Binding-site contacts:
Ligand atom CAZ contacts residue TYR220 of chain 1.B at 3.4 Å (hydrophobic).
Ligand atom FAH contacts residue GLU13 of chain 1.B at 3.3 Å.
Ligand atom FAH contacts residue MET196 of chain 1.B at 3.5 Å.
Ligand atom FAG contacts residue THR195 of chain 1.B at 3.7 Å.
Ligand atom FAF contacts residue PRO89 of chain 1.B at 3.5 Å.
Ligand atom NAP contacts residue THR91 of chain 1.B at 3.4 Å (h-bond).
Ligand atom CAK contacts residue THR174 of chain 1.B at 3.4 Å.
Ligand atom FAF contacts residue TYR220 of chain 1.B at 3.3 Å.
Ligand atom CAJ contacts residue TYR61 of chain 1.B at 3.5 Å (hydrophobic).
Ligand atom CAJ contacts residue PRO89 of chain 1.B at 3.4 Å (hydrophobic).
Ligand atom OAA contacts residue TYR61 of chain 1.B at 3.6 Å.
Ligand atom OAD contacts residue GLY141 of chain 1.B at 3.5 Å.
Ligand atom OAC contacts residue SER142 of chain 1.B at 3.6 Å (h-bond).
Ligand atom CAN contacts residue GLU13 of chain 1.B at 3.5 Å.
Ligand atom CAV contacts residue TYR61 of chain 1.B at 3.5 Å (hydrophobic).
Ligand atom NAP contacts residue TYR61 of chain 1.B at 3.5 Å.
Ligand atom CAU contacts residue TYR61 of chain 1.B at 3.5 Å (hydrophobic).
Ligand atom OAA contacts residue LEU90 of chain 1.B at 3.6 Å.
Ligand atom CAS contacts residue TYR220 of chain 1.B at 3.7 Å (hydrophobic).
Ligand atom CAJ contacts residue TYR220 of chain 1.B at 3.5 Å (hydrophobic).
Ligand atom CAS contacts residue TYR61 of chain 1.B at 3.7 Å (hydrophobic).
Ligand atom FAF contacts residue TYR16 of chain 1.B at 3.3 Å.
Ligand atom OAA contacts residue ARG96 of chain 1.B at 2.8 Å (salt-bridge).
Ligand atom OAA contacts residue THR91 of chain 1.B at 2.8 Å (h-bond).
Ligand atom OAC contacts residue GLU193 of chain 1.B at 3.4 Å (salt-bridge).
Ligand atom CAT contacts residue THR91 of chain 1.B at 3.2 Å.
Ligand atom CAV contacts residue PRO89 of chain 1.B at 3.6 Å (hydrophobic).
Ligand atom OAB contacts residue ARG96 of chain 1.B at 2.7 Å (salt-bridge).
Ligand atom PBA contacts residue SER142 of chain 1.B at 3.4 Å.
Ligand atom CAT contacts residue TYR61 of chain 1.B at 3.4 Å (hydrophobic).
Ligand atom OAE contacts residue SER142 of chain 1.B at 2.7 Å (h-bond).
Ligand atom CAW contacts residue TYR61 of chain 1.B at 3.5 Å (hydrophobic).
Ligand atom OAB contacts residue TYR61 of chain 1.B at 3.5 Å.
Ligand atom FAG contacts residue TYR220 of chain 1.B at 2.9 Å.
Ligand atom OAQ contacts residue THR174 of chain 1.B at 2.6 Å (h-bond).
Ligand atom CAM contacts residue GLU193 of chain 1.B at 3.4 Å.
Ligand atom NAY contacts residue TYR61 of chain 1.B at 3.5 Å.
Ligand atom OAD contacts residue SER142 of chain 1.B at 2.9 Å (h-bond).
Ligand atom CAL contacts residue THR174 of chain 1.B at 3.6 Å.
Ligand atom NAP contacts residue PRO89 of chain 1.B at 2.8 Å (h-bond).

Sequence of chain 1.B:
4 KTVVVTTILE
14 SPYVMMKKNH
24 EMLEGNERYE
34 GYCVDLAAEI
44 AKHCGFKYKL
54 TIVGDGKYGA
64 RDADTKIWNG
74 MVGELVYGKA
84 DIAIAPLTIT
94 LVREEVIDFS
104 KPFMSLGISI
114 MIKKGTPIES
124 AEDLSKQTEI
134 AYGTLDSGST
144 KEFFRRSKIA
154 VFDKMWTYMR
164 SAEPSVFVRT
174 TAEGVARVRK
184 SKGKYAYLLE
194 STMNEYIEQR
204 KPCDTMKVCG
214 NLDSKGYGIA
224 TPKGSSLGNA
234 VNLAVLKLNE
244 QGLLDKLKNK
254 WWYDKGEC

The small molecule below binds the protein below.
Small molecule (SMILES): O=c1[nH]c2cc(C(F)(F)F)c(N3CCOCC3)cc2n(CP(=O)(O)O)c1=O